Binding-site contacts:
Ligand atom C1 contacts residue ASN413 of chain 1.A at 1.4 Å.
Ligand atom C3 contacts residue ASN413 of chain 1.A at 3.6 Å.
Ligand atom O3 contacts residue ASN413 of chain 1.A at 4.3 Å.
Ligand atom O5 contacts residue SER415 of chain 1.A at 3.9 Å.
Ligand atom O7 contacts residue ASN413 of chain 1.A at 4.1 Å.
Ligand atom N2 contacts residue ASN413 of chain 1.A at 2.9 Å (h-bond).
Ligand atom C2 contacts residue ASN413 of chain 1.A at 2.2 Å.
Ligand atom C5 contacts residue ASN413 of chain 1.A at 3.6 Å.
Ligand atom C4 contacts residue ASN413 of chain 1.A at 4.0 Å.
Ligand atom C8 contacts residue ASN413 of chain 1.A at 4.4 Å.
Ligand atom O5 contacts residue ASN413 of chain 1.A at 2.4 Å (h-bond).
Ligand atom C7 contacts residue ASN413 of chain 1.A at 3.8 Å.

Sequence of chain 1.A:
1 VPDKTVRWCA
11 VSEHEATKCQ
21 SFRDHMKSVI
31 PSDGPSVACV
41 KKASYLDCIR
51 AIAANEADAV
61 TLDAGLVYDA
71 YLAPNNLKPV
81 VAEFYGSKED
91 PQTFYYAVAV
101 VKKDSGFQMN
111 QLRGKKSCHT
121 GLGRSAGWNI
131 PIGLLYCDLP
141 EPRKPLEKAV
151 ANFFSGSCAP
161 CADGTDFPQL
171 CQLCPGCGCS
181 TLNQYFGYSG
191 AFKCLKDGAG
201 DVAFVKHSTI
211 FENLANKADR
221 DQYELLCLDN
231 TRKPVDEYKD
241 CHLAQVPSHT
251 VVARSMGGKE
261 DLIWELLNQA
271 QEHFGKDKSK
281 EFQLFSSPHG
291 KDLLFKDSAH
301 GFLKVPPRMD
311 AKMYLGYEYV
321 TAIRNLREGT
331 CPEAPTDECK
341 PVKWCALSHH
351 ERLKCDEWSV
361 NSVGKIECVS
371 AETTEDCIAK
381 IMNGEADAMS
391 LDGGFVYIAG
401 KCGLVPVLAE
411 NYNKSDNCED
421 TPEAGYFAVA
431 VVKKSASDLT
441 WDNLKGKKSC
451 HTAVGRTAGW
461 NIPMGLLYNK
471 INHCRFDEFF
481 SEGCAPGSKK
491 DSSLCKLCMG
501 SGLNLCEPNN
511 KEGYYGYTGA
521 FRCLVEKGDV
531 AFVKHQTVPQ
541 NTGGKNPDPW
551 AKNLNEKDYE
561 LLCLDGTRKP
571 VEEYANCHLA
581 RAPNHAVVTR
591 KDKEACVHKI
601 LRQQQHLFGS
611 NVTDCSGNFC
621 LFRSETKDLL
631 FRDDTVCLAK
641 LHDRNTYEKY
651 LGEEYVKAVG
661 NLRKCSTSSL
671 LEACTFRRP

A small-molecule ligand and the protein it binds are described below.
Small molecule (SMILES): CC(=O)N[C@@H]1[C@@H](O)[C@H](O)[C@@H](CO)O[C@H]1O